Binding-site contacts:
Ligand atom CAR contacts residue TYR212 of chain 2.A at 3.6 Å (hydrophobic).
Ligand atom OAK contacts residue GOL1 of chain 2.H at 2.6 Å.
Ligand atom OAJ contacts residue PHE205 of chain 2.A at 3.7 Å.
Ligand atom CAG contacts residue ALA228 of chain 2.A at 3.4 Å (hydrophobic).
Ligand atom CAD contacts residue GLY199 of chain 2.A at 3.7 Å.
Ligand atom OAA contacts residue SER209 of chain 2.A at 3.2 Å.
Ligand atom CAQ contacts residue GLY199 of chain 2.A at 3.4 Å.
Ligand atom CAS contacts residue GOL1 of chain 2.H at 3.2 Å.
Ligand atom CAO contacts residue TYR212 of chain 2.A at 3.3 Å (hydrophobic).
Ligand atom CAI contacts residue GOL1 of chain 2.H at 3.2 Å.
Ligand atom CAF contacts residue ASN154 of chain 2.A at 3.7 Å.
Ligand atom CAF contacts residue TYR212 of chain 2.A at 3.7 Å (hydrophobic).
Ligand atom CAO contacts residue GLY199 of chain 2.A at 3.5 Å.
Ligand atom CAM contacts residue ALA228 of chain 2.A at 3.8 Å (hydrophobic).
Ligand atom CAH contacts residue GLY199 of chain 2.A at 3.8 Å.
Ligand atom OAJ contacts residue TYR212 of chain 2.A at 3.3 Å.
Ligand atom CAT contacts residue TYR212 of chain 2.A at 3.5 Å (hydrophobic).
Ligand atom CAQ contacts residue TYR212 of chain 2.A at 3.5 Å (hydrophobic).
Ligand atom CAN contacts residue PHE205 of chain 2.A at 3.4 Å (hydrophobic).
Ligand atom CAF contacts residue GLY199 of chain 2.A at 3.4 Å.
Ligand atom CAL contacts residue TYR212 of chain 2.A at 3.6 Å (hydrophobic).
Ligand atom CAH contacts residue TYR212 of chain 2.A at 3.3 Å (hydrophobic).
Ligand atom CAD contacts residue GLY198 of chain 2.A at 3.8 Å.
Ligand atom CAP contacts residue GOL1 of chain 2.H at 3.1 Å.
Ligand atom OAB contacts residue TYR212 of chain 2.A at 3.9 Å.
Ligand atom OAK contacts residue PHE159 of chain 2.A at 3.4 Å.
Ligand atom OAC contacts residue MET227 of chain 2.A at 3.8 Å.
Ligand atom CAF contacts residue PHE159 of chain 2.A at 3.8 Å (hydrophobic).
Ligand atom CAP contacts residue TYR212 of chain 2.A at 3.8 Å (hydrophobic).
Ligand atom CAE contacts residue ALA228 of chain 2.A at 3.6 Å (hydrophobic).
Ligand atom CAD contacts residue ASN154 of chain 2.A at 3.1 Å.
Ligand atom OAA contacts residue TYR212 of chain 2.A at 3.6 Å.
Ligand atom CAN contacts residue TYR212 of chain 2.A at 3.4 Å (hydrophobic).
Ligand atom CAS contacts residue GLY199 of chain 2.A at 3.9 Å.
Ligand atom OAA contacts residue PHE205 of chain 2.A at 3.1 Å.
Ligand atom CAF contacts residue GOL1 of chain 2.H at 2.9 Å.
Ligand atom CAQ contacts residue GOL1 of chain 2.H at 3.4 Å.
Ligand atom CAR contacts residue ALA228 of chain 2.A at 3.9 Å (hydrophobic).
Ligand atom CAS contacts residue TYR212 of chain 2.A at 3.6 Å (hydrophobic).
Ligand atom CAE contacts residue ILE213 of chain 2.A at 3.5 Å (hydrophobic).

This small molecule binds to this protein.
Small molecule (SMILES): O=c1oc2cc(O)ccc2c2oc3cc(O)ccc3c12

Sequence of chain 2.A:
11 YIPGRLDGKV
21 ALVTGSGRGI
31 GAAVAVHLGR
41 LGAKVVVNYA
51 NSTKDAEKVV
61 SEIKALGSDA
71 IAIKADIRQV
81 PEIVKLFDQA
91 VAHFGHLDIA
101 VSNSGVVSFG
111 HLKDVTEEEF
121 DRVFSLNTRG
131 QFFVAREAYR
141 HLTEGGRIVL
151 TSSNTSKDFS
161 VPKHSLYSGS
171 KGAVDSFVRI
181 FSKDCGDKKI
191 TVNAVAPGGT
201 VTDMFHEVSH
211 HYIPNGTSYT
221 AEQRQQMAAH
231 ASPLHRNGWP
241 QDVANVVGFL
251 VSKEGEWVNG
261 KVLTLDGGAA